Sequence of chain 1.C:
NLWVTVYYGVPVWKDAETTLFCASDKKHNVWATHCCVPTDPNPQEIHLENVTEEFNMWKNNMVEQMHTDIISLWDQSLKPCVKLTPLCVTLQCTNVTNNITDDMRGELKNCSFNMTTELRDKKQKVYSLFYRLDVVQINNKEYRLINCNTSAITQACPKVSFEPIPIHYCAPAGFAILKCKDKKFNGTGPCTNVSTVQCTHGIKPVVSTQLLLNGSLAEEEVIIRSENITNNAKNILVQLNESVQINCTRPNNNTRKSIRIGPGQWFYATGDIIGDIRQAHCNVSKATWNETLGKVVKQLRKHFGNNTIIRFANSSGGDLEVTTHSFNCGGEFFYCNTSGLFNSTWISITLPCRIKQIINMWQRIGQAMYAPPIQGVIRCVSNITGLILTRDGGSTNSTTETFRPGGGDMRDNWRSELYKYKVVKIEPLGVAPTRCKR

Binding-site contacts:
Ligand atom C5 contacts residue ASN448 of chain 1.C at 3.8 Å.
Ligand atom C6 contacts residue SER293 of chain 1.C at 4.2 Å.
Ligand atom O6 contacts residue SER293 of chain 1.C at 3.6 Å (h-bond).
Ligand atom C8 contacts residue ASN264 of chain 1.C at 3.6 Å.
Ligand atom O7 contacts residue ASN448 of chain 1.C at 3.5 Å (h-bond).
Ligand atom C7 contacts residue ASN448 of chain 1.C at 3.4 Å.
Ligand atom C8 contacts residue ASN448 of chain 1.C at 3.8 Å.
Ligand atom C3 contacts residue ASN448 of chain 1.C at 3.9 Å.
Ligand atom C1 contacts residue ASN448 of chain 1.C at 1.5 Å.
Ligand atom N2 contacts residue ASN448 of chain 1.C at 2.9 Å (h-bond).
Ligand atom C7 contacts residue ASN264 of chain 1.C at 4.4 Å.
Ligand atom C8 contacts residue NAG1 of chain 1.L at 3.5 Å.
Ligand atom O5 contacts residue SER293 of chain 1.C at 3.1 Å (h-bond).
Ligand atom O5 contacts residue ASN448 of chain 1.C at 2.5 Å (h-bond).
Ligand atom O7 contacts residue ASN264 of chain 1.C at 4.5 Å.
Ligand atom C4 contacts residue ASN448 of chain 1.C at 4.3 Å.
Ligand atom C1 contacts residue SER293 of chain 1.C at 3.8 Å.
Ligand atom C2 contacts residue ASN448 of chain 1.C at 2.5 Å.
Ligand atom C5 contacts residue SER293 of chain 1.C at 4.2 Å.

The protein below binds the small molecule below.
Small molecule (SMILES): CC(=O)N[C@@H]1[C@@H](O)[C@H](O)[C@@H](CO)O[C@H]1O